Binding-site contacts:
Ligand atom C3 contacts residue ASN215 of chain 1.B at 3.8 Å.
Ligand atom C5 contacts residue ASN215 of chain 1.B at 3.7 Å.
Ligand atom O6 contacts residue THR214 of chain 1.B at 4.4 Å.
Ligand atom C1 contacts residue ASN215 of chain 1.B at 1.4 Å.
Ligand atom C2 contacts residue ASN215 of chain 1.B at 2.4 Å.
Ligand atom O3 contacts residue ASN175 of chain 1.B at 4.0 Å.
Ligand atom C4 contacts residue ASN215 of chain 1.B at 4.3 Å.
Ligand atom C7 contacts residue ASN215 of chain 1.B at 4.0 Å.
Ligand atom N2 contacts residue ASN215 of chain 1.B at 3.0 Å (h-bond).
Ligand atom O7 contacts residue ASN175 of chain 1.B at 3.6 Å.
Ligand atom O5 contacts residue ASN215 of chain 1.B at 2.3 Å (h-bond).

Sequence of chain 1.B:
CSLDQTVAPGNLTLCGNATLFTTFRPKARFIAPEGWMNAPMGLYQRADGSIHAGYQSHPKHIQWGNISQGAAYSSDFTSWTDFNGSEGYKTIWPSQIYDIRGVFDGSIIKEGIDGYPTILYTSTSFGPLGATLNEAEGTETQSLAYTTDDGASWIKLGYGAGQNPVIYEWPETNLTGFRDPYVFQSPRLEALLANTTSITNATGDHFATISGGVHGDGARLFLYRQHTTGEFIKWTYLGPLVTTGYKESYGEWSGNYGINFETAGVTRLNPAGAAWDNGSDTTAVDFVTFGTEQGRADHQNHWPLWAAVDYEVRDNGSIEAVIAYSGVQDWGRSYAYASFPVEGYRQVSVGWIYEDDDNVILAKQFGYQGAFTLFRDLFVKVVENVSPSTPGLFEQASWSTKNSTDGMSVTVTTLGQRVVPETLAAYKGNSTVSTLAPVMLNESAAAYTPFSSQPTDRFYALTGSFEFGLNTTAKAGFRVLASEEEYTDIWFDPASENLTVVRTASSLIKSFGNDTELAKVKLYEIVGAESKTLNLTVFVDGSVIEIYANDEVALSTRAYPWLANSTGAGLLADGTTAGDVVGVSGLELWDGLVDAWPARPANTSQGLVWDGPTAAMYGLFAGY

A protein and the small-molecule ligand that binds it are described below.
Small molecule (SMILES): CC(=O)N[C@@H]1[C@@H](O)[C@H](O)[C@@H](CO)O[C@H]1O